The protein below binds the small molecule below.
Small molecule (SMILES): Cc1ccccc1Oc1cc(-n2c(=O)cc(C(F)(F)F)[nH]c2=O)c(F)cc1C#N

Sequence of chain 1.B:
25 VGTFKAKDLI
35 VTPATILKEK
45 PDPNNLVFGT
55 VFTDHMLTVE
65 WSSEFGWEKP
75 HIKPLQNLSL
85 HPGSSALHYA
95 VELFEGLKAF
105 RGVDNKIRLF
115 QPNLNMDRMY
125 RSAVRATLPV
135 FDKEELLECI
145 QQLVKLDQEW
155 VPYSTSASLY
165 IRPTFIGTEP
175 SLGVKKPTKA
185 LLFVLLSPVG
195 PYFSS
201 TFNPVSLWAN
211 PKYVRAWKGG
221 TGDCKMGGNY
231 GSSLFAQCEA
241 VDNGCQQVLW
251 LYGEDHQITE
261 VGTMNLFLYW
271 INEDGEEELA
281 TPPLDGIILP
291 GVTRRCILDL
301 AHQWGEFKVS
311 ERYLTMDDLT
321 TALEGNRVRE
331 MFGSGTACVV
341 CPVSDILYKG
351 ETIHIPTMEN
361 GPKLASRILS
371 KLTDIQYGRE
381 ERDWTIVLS

Binding-site contacts:
Ligand atom O10 contacts residue TYR196 of chain 1.B at 2.9 Å (h-bond).
Ligand atom N23 contacts residue LYS102 of chain 1.B at 3.7 Å.
Ligand atom F21 contacts residue VAL178 of chain 1.A at 3.4 Å.
Ligand atom O16 contacts residue TYR164 of chain 1.B at 3.8 Å.
Ligand atom C29 contacts residue PHE98 of chain 1.B at 3.7 Å (hydrophobic).
Ligand atom C12 contacts residue ALA337 of chain 1.B at 3.4 Å (hydrophobic).
Ligand atom C28 contacts residue PLP1 of chain 1.H at 3.6 Å.
Ligand atom O8 contacts residue GLY177 of chain 1.A at 3.4 Å.
Ligand atom C11 contacts residue ALA337 of chain 1.B at 3.5 Å (hydrophobic).
Ligand atom C27 contacts residue ARG166 of chain 1.B at 3.4 Å.
Ligand atom N23 contacts residue TYR164 of chain 1.B at 3.1 Å.
Ligand atom N9 contacts residue GLN247 of chain 1.B at 3.1 Å (h-bond).
Ligand atom F20 contacts residue GLN237 of chain 1.B at 3.6 Å.
Ligand atom C25 contacts residue THR263 of chain 1.B at 3.8 Å.
Ligand atom C28 contacts residue LYS225 of chain 1.B at 3.7 Å.
Ligand atom F20 contacts residue GLN246 of chain 1.B at 3.2 Å.
Ligand atom O8 contacts residue VAL178 of chain 1.A at 2.9 Å (h-bond).
Ligand atom C27 contacts residue LEU176 of chain 1.A at 3.5 Å (hydrophobic).
Ligand atom F22 contacts residue GLN237 of chain 1.B at 3.8 Å.
Ligand atom N23 contacts residue ALA337 of chain 1.B at 3.5 Å.
Ligand atom C18 contacts residue PHE52 of chain 1.B at 3.1 Å (hydrophobic).
Ligand atom C3 contacts residue VAL178 of chain 1.A at 3.7 Å (hydrophobic).
Ligand atom C7 contacts residue VAL178 of chain 1.A at 3.5 Å (hydrophobic).
Ligand atom C27 contacts residue PHE52 of chain 1.B at 3.5 Å (hydrophobic).
Ligand atom F20 contacts residue GLN247 of chain 1.B at 2.8 Å.
Ligand atom F13 contacts residue TYR196 of chain 1.B at 3.6 Å.
Ligand atom C18 contacts residue TYR164 of chain 1.B at 3.7 Å (hydrophobic).
Ligand atom N23 contacts residue PHE52 of chain 1.B at 3.2 Å.
Ligand atom C6 contacts residue PHE52 of chain 1.B at 3.7 Å (hydrophobic).
Ligand atom C28 contacts residue THR263 of chain 1.B at 3.5 Å.
Ligand atom C15 contacts residue PHE52 of chain 1.B at 3.3 Å (hydrophobic).
Ligand atom C12 contacts residue PHE52 of chain 1.B at 3.5 Å (hydrophobic).
Ligand atom C26 contacts residue TYR93 of chain 1.A at 3.7 Å (hydrophobic).
Ligand atom F21 contacts residue GLN237 of chain 1.B at 3.3 Å.
Ligand atom C4 contacts residue TYR196 of chain 1.B at 3.7 Å (hydrophobic).
Ligand atom C18 contacts residue ALA337 of chain 1.B at 3.4 Å (hydrophobic).
Ligand atom C26 contacts residue VAL178 of chain 1.A at 3.4 Å (hydrophobic).
Ligand atom C27 contacts residue TYR93 of chain 1.A at 3.3 Å (hydrophobic).
Ligand atom C15 contacts residue ALA337 of chain 1.B at 3.1 Å (hydrophobic).
Ligand atom C24 contacts residue ARG166 of chain 1.B at 3.8 Å.

Sequence of chain 1.A:
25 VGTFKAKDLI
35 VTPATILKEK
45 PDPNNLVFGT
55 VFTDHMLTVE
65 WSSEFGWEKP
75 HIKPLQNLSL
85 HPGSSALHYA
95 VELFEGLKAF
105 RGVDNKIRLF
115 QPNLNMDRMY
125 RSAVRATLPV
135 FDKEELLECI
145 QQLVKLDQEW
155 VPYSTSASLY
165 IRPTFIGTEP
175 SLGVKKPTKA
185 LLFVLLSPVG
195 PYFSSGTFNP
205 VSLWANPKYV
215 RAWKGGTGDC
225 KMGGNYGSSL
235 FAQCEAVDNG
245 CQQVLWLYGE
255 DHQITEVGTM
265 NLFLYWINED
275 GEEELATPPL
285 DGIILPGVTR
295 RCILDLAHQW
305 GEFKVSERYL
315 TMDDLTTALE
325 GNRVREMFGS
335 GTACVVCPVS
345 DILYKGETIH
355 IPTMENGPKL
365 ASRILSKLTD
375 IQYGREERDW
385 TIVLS